Sequence of chain 1.A:
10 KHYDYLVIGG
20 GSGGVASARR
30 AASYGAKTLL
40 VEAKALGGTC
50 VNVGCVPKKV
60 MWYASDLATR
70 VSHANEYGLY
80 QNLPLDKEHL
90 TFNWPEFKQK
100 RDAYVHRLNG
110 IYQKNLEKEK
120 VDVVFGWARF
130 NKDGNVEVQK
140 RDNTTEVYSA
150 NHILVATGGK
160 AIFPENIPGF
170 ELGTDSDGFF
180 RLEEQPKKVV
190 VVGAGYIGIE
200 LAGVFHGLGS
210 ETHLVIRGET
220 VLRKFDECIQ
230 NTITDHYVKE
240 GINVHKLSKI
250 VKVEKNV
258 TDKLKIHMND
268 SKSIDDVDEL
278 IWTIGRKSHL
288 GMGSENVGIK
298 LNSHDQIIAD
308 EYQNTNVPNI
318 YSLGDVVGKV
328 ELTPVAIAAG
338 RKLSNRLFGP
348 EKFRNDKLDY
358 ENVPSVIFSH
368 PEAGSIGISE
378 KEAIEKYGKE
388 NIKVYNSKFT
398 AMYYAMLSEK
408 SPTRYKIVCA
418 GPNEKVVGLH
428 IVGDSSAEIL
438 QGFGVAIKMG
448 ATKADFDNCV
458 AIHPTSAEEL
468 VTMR

A small-molecule ligand and the protein it binds are described below.
Small molecule (SMILES): CC(=O)N[C@@H]1[C@@H](O)[C@H](O)[C@@H](CO)O[C@H]1O

Binding-site contacts:
Ligand atom C4 contacts residue ASN266 of chain 1.A at 4.2 Å.
Ligand atom C7 contacts residue ASN266 of chain 1.A at 3.3 Å.
Ligand atom O5 contacts residue LEU246 of chain 1.A at 3.9 Å.
Ligand atom C3 contacts residue LEU246 of chain 1.A at 3.7 Å (hydrophobic).
Ligand atom C8 contacts residue ASN266 of chain 1.A at 4.2 Å.
Ligand atom O5 contacts residue LYS248 of chain 1.A at 3.9 Å.
Ligand atom C1 contacts residue SER247 of chain 1.A at 4.5 Å.
Ligand atom O6 contacts residue ARG216 of chain 1.A at 3.8 Å.
Ligand atom C6 contacts residue ARG216 of chain 1.A at 3.7 Å.
Ligand atom C3 contacts residue ASN266 of chain 1.A at 3.7 Å.
Ligand atom O7 contacts residue ASN266 of chain 1.A at 3.4 Å (h-bond).
Ligand atom C5 contacts residue ARG216 of chain 1.A at 4.0 Å.
Ligand atom C2 contacts residue ASN266 of chain 1.A at 2.4 Å.
Ligand atom N2 contacts residue ASN266 of chain 1.A at 2.8 Å (h-bond).
Ligand atom C5 contacts residue LEU246 of chain 1.A at 3.6 Å (hydrophobic).
Ligand atom C8 contacts residue ASP267 of chain 1.A at 4.2 Å.
Ligand atom C5 contacts residue SER247 of chain 1.A at 4.2 Å.
Ligand atom C1 contacts residue LEU246 of chain 1.A at 3.5 Å (hydrophobic).
Ligand atom C6 contacts residue SER247 of chain 1.A at 4.4 Å.
Ligand atom O5 contacts residue SER247 of chain 1.A at 4.2 Å.
Ligand atom C2 contacts residue LEU246 of chain 1.A at 4.0 Å (hydrophobic).
Ligand atom N2 contacts residue LEU246 of chain 1.A at 4.2 Å.
Ligand atom O4 contacts residue LEU246 of chain 1.A at 4.0 Å.
Ligand atom O4 contacts residue ARG216 of chain 1.A at 3.8 Å.
Ligand atom C1 contacts residue ASN266 of chain 1.A at 1.4 Å.
Ligand atom C5 contacts residue ASN266 of chain 1.A at 3.7 Å.
Ligand atom C6 contacts residue LYS248 of chain 1.A at 4.4 Å.
Ligand atom O6 contacts residue LYS248 of chain 1.A at 4.2 Å.
Ligand atom O5 contacts residue ASN266 of chain 1.A at 2.4 Å (h-bond).
Ligand atom C4 contacts residue LEU246 of chain 1.A at 4.1 Å (hydrophobic).